Sequence of chain 1.B:
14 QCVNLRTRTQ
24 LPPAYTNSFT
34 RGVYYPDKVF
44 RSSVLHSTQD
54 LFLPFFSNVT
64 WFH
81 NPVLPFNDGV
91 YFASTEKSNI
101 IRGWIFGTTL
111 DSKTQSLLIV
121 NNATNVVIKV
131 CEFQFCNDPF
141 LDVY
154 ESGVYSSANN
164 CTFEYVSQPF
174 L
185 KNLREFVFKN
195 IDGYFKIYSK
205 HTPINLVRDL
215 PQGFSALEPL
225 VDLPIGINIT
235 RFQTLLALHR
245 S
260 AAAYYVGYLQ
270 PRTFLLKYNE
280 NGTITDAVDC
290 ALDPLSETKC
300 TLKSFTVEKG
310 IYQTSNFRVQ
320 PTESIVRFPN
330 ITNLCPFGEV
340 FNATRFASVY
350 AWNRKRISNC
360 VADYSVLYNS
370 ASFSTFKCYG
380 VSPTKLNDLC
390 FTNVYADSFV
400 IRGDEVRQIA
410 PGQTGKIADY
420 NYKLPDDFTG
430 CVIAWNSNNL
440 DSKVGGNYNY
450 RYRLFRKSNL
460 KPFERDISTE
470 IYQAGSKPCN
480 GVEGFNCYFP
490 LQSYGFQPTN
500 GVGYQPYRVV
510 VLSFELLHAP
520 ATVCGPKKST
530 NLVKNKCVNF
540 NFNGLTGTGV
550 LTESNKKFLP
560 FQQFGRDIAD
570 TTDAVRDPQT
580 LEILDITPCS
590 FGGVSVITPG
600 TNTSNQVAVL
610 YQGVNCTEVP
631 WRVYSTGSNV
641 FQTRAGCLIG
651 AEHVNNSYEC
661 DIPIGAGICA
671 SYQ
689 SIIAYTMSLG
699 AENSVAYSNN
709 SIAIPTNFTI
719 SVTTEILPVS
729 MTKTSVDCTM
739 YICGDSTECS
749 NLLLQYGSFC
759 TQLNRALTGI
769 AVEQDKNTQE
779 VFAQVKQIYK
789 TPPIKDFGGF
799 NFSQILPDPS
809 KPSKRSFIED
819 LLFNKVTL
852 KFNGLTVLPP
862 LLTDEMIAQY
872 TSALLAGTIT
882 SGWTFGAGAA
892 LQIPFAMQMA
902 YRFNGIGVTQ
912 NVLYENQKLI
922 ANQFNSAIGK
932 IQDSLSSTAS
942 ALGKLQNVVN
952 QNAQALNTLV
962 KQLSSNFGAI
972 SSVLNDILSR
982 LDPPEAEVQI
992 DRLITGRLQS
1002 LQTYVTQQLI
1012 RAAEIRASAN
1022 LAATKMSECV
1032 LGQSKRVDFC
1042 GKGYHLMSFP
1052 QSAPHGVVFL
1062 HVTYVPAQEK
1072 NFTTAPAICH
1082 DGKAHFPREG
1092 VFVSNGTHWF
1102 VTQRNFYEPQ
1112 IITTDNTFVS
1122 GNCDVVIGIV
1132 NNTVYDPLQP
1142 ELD

Binding-site contacts:
Ligand atom C2 contacts residue ASN1072 of chain 1.B at 2.4 Å.
Ligand atom C6 contacts residue ALA704 of chain 1.B at 3.6 Å (hydrophobic).
Ligand atom C7 contacts residue ASN1072 of chain 1.B at 3.7 Å.
Ligand atom O5 contacts residue ASN1072 of chain 1.B at 2.3 Å (h-bond).
Ligand atom C1 contacts residue ASN1072 of chain 1.B at 1.4 Å.
Ligand atom O5 contacts residue ALA704 of chain 1.B at 4.0 Å.
Ligand atom C5 contacts residue ALA704 of chain 1.B at 4.0 Å (hydrophobic).
Ligand atom O7 contacts residue ASN1072 of chain 1.B at 3.9 Å.
Ligand atom O4 contacts residue SER702 of chain 1.B at 4.4 Å.
Ligand atom C6 contacts residue SER702 of chain 1.B at 4.5 Å.
Ligand atom C5 contacts residue ASN1072 of chain 1.B at 3.7 Å.
Ligand atom N2 contacts residue ASN1072 of chain 1.B at 3.0 Å (h-bond).
Ligand atom O6 contacts residue ALA704 of chain 1.B at 4.4 Å.
Ligand atom C3 contacts residue ASN1072 of chain 1.B at 3.8 Å.
Ligand atom C4 contacts residue ASN1072 of chain 1.B at 4.2 Å.

A small-molecule ligand and the protein it binds are described below.
Small molecule (SMILES): CC(=O)N[C@H]1[C@H](O[C@H]2[C@H](O)[C@@H](NC(C)=O)CO[C@@H]2CO)O[C@H](CO)[C@@H](O)[C@@H]1O